Binding-site contacts:
Ligand atom C2 contacts residue ALA7 of chain 1.B at 3.7 Å (hydrophobic).
Ligand atom N7 contacts residue THR113 of chain 1.B at 3.7 Å.
Ligand atom C15 contacts residue NDP1 of chain 1.J at 3.5 Å.
Ligand atom N8 contacts residue ILE94 of chain 1.B at 2.9 Å (h-bond).
Ligand atom C6 contacts residue ASP27 of chain 1.B at 3.6 Å.
Ligand atom N8 contacts residue TYR100 of chain 1.B at 3.5 Å (h-bond).
Ligand atom N3 contacts residue NDP1 of chain 1.J at 3.8 Å.
Ligand atom N3 contacts residue PHE31 of chain 1.B at 3.6 Å.
Ligand atom C9 contacts residue ILE20 of chain 1.B at 3.9 Å (hydrophobic).
Ligand atom CL17 contacts residue LEU50 of chain 1.B at 3.5 Å.
Ligand atom C4 contacts residue ILE5 of chain 1.B at 3.7 Å (hydrophobic).
Ligand atom C16 contacts residue NDP1 of chain 1.J at 3.4 Å.
Ligand atom N7 contacts residue ILE5 of chain 1.B at 3.8 Å.
Ligand atom N8 contacts residue NDP1 of chain 1.J at 3.8 Å.
Ligand atom N7 contacts residue ALA7 of chain 1.B at 3.7 Å.
Ligand atom N3 contacts residue TRP6 of chain 1.B at 3.3 Å.
Ligand atom N1 contacts residue PHE31 of chain 1.B at 3.8 Å.
Ligand atom N8 contacts residue ILE5 of chain 1.B at 2.9 Å (h-bond).
Ligand atom N7 contacts residue ASP27 of chain 1.B at 2.7 Å (salt-bridge).
Ligand atom C4 contacts residue NDP1 of chain 1.J at 3.6 Å.
Ligand atom N3 contacts residue ILE5 of chain 1.B at 3.5 Å (h-bond).
Ligand atom N7 contacts residue TRP6 of chain 1.B at 3.5 Å (h-bond).
Ligand atom N5 contacts residue NDP1 of chain 1.J at 3.9 Å.
Ligand atom CL17 contacts residue THR46 of chain 1.B at 3.5 Å.
Ligand atom C4 contacts residue PHE31 of chain 1.B at 3.5 Å (hydrophobic).
Ligand atom C12 contacts residue PHE31 of chain 1.B at 3.4 Å (hydrophobic).
Ligand atom N1 contacts residue ASP27 of chain 1.B at 2.6 Å (salt-bridge).
Ligand atom N8 contacts residue PHE31 of chain 1.B at 3.6 Å.
Ligand atom C9 contacts residue GOL1 of chain 1.N at 3.9 Å.
Ligand atom C2 contacts residue ASP27 of chain 1.B at 3.5 Å.
Ligand atom C16 contacts residue ILE20 of chain 1.B at 3.8 Å (hydrophobic).
Ligand atom C9 contacts residue ALA7 of chain 1.B at 3.9 Å (hydrophobic).
Ligand atom C10 contacts residue ASP27 of chain 1.B at 3.9 Å.
Ligand atom C13 contacts residue PHE31 of chain 1.B at 3.8 Å (hydrophobic).
Ligand atom C2 contacts residue PHE31 of chain 1.B at 4.0 Å (hydrophobic).
Ligand atom N3 contacts residue ALA7 of chain 1.B at 3.8 Å.
Ligand atom C2 contacts residue TRP6 of chain 1.B at 3.7 Å (hydrophobic).
Ligand atom N5 contacts residue PHE31 of chain 1.B at 3.8 Å.
Ligand atom C9 contacts residue NDP1 of chain 1.J at 3.5 Å.
Ligand atom C9 contacts residue ASP27 of chain 1.B at 3.6 Å.

This protein binds this small molecule.
Small molecule (SMILES): CC1(C)N=C(N)N=C(N)N1c1ccc(Cl)cc1

Sequence of chain 1.B:
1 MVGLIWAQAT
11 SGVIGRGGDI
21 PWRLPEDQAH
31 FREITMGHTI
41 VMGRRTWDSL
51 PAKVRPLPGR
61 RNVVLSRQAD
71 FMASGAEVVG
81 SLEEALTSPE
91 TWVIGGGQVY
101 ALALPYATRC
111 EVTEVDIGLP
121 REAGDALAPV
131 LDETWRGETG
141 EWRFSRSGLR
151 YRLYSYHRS